Binding-site contacts:
Ligand atom O8 contacts residue TYR225 of chain 1.B at 2.0 Å (h-bond).
Ligand atom O2 contacts residue ASN166 of chain 1.B at 3.4 Å (h-bond).
Ligand atom P1 contacts residue LYS115 of chain 1.B at 3.7 Å.
Ligand atom O4 contacts residue ARG46 of chain 1.B at 3.0 Å (salt-bridge).
Ligand atom P3 contacts residue ARG46 of chain 1.B at 3.9 Å.
Ligand atom O5 contacts residue LYS115 of chain 1.B at 3.0 Å.
Ligand atom O7 contacts residue LYS115 of chain 1.B at 3.9 Å.
Ligand atom C14 contacts residue TRP117 of chain 1.B at 3.5 Å (hydrophobic).
Ligand atom P1 contacts residue ASN166 of chain 1.B at 3.7 Å.
Ligand atom C14 contacts residue TYR168 of chain 1.B at 3.9 Å (hydrophobic).
Ligand atom C13 contacts residue 8P61 of chain 1.E at 3.3 Å.
Ligand atom C13 contacts residue TYR168 of chain 1.B at 3.7 Å (hydrophobic).
Ligand atom O6 contacts residue ARG221 of chain 1.B at 2.8 Å (salt-bridge).
Ligand atom C10 contacts residue TRP117 of chain 1.B at 3.9 Å (hydrophobic).
Ligand atom O4 contacts residue LYS275 of chain 1.B at 3.1 Å (salt-bridge).
Ligand atom C11 contacts residue 8P61 of chain 1.E at 3.8 Å.
Ligand atom S9 contacts residue TRP117 of chain 1.B at 3.8 Å.
Ligand atom S9 contacts residue THR157 of chain 1.B at 3.6 Å.
Ligand atom S9 contacts residue TYR168 of chain 1.B at 2.8 Å (h-bond).
Ligand atom C14 contacts residue THR157 of chain 1.B at 3.6 Å.
Ligand atom P3 contacts residue TYR225 of chain 1.B at 3.5 Å.
Ligand atom O8 contacts residue ARG46 of chain 1.B at 3.7 Å.
Ligand atom C10 contacts residue 8P61 of chain 1.E at 4.1 Å.
Ligand atom O6 contacts residue ASN166 of chain 1.B at 2.9 Å (h-bond).
Ligand atom C10 contacts residue TYR168 of chain 1.B at 4.0 Å (hydrophobic).
Ligand atom O7 contacts residue ARG46 of chain 1.B at 2.8 Å (salt-bridge).
Ligand atom C13 contacts residue GLU207 of chain 1.B at 3.0 Å.
Ligand atom O7 contacts residue ARG60 of chain 1.B at 2.7 Å (salt-bridge).
Ligand atom O2 contacts residue TYR168 of chain 1.B at 3.3 Å (h-bond).
Ligand atom P3 contacts residue ARG60 of chain 1.B at 4.1 Å.
Ligand atom P3 contacts residue TYR168 of chain 1.B at 3.4 Å.
Ligand atom O2 contacts residue LYS115 of chain 1.B at 3.1 Å.
Ligand atom P3 contacts residue LYS115 of chain 1.B at 3.9 Å.
Ligand atom C11 contacts residue TYR168 of chain 1.B at 3.5 Å (hydrophobic).
Ligand atom P1 contacts residue ARG221 of chain 1.B at 3.9 Å.
Ligand atom C14 contacts residue ALA155 of chain 1.B at 3.7 Å (hydrophobic).
Ligand atom C12 contacts residue 8P61 of chain 1.E at 3.5 Å.
Ligand atom C13 contacts residue ALA155 of chain 1.B at 3.7 Å (hydrophobic).
Ligand atom O8 contacts residue TYR168 of chain 1.B at 3.7 Å.
Ligand atom C14 contacts residue LEU119 of chain 1.B at 4.0 Å (hydrophobic).

Sequence of chain 1.B:
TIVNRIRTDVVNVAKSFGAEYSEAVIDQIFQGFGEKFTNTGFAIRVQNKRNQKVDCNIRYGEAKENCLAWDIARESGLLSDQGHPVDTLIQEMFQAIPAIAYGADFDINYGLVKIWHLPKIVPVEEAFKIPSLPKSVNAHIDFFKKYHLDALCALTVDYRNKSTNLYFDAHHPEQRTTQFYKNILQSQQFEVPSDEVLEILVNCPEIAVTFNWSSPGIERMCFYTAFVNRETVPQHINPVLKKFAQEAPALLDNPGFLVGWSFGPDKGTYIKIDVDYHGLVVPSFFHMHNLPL

This protein binds this small molecule.
Small molecule (SMILES): CC(C)=CCS[P](=O)(O)OP(=O)(O)O